Sequence of chain 2.A:
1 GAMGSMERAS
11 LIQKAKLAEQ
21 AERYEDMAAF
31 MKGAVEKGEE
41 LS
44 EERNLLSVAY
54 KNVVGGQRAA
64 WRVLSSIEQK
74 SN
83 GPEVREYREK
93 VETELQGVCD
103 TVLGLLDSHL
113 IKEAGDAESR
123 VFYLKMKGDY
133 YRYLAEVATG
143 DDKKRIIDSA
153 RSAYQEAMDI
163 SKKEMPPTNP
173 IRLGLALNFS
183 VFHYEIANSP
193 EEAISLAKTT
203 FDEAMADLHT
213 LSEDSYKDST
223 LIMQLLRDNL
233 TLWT

Binding-site contacts:
Ligand atom O contacts residue LYS127 of chain 2.A at 3.3 Å (salt-bridge).
Ligand atom CB contacts residue TRP235 of chain 2.A at 3.7 Å (hydrophobic).
Ligand atom N contacts residue ASN231 of chain 2.A at 2.8 Å (h-bond).
Ligand atom CE2 contacts residue 0AW1 of chain 2.D at 3.5 Å.
Ligand atom NE1 contacts residue 0AW1 of chain 2.D at 3.9 Å.
Ligand atom P contacts residue ARG134 of chain 2.A at 3.8 Å.
Ligand atom CG contacts residue LYS54 of chain 2.A at 3.4 Å.
Ligand atom O1P contacts residue ARG61 of chain 2.A at 3.0 Å (salt-bridge).
Ligand atom O2P contacts residue LYS54 of chain 2.A at 3.0 Å (salt-bridge).
Ligand atom O contacts residue VAL183 of chain 2.A at 3.4 Å.
Ligand atom CB contacts residue LYS54 of chain 2.A at 3.5 Å.
Ligand atom O contacts residue ASN231 of chain 2.A at 3.0 Å (h-bond).
Ligand atom O2P contacts residue ARG61 of chain 2.A at 2.8 Å (salt-bridge).
Ligand atom CB contacts residue ASN231 of chain 2.A at 3.8 Å.
Ligand atom C contacts residue LEU179 of chain 2.A at 3.6 Å (hydrophobic).
Ligand atom N contacts residue ASN180 of chain 2.A at 2.8 Å (h-bond).
Ligand atom CA contacts residue LYS54 of chain 2.A at 3.9 Å.
Ligand atom N contacts residue LEU179 of chain 2.A at 3.5 Å.
Ligand atom P contacts residue LYS54 of chain 2.A at 3.9 Å.
Ligand atom C contacts residue ASN231 of chain 2.A at 3.6 Å.
Ligand atom CB contacts residue LEU179 of chain 2.A at 3.7 Å (hydrophobic).
Ligand atom CZ2 contacts residue 0AW1 of chain 2.D at 3.0 Å.
Ligand atom CA contacts residue ASN180 of chain 2.A at 3.8 Å.
Ligand atom O3P contacts residue LYS54 of chain 2.A at 3.5 Å.
Ligand atom C contacts residue ASN180 of chain 2.A at 3.5 Å.
Ligand atom CA contacts residue ASN180 of chain 2.A at 3.4 Å.
Ligand atom CB contacts residue ASN231 of chain 2.A at 3.3 Å.
Ligand atom O1P contacts residue ARG134 of chain 2.A at 2.8 Å (salt-bridge).
Ligand atom O3P contacts residue ARG134 of chain 2.A at 2.9 Å (salt-bridge).
Ligand atom CA contacts residue LEU179 of chain 2.A at 3.8 Å (hydrophobic).
Ligand atom P contacts residue ARG61 of chain 2.A at 3.7 Å.
Ligand atom O contacts residue LEU179 of chain 2.A at 3.8 Å.
Ligand atom O contacts residue ASN180 of chain 2.A at 3.4 Å (h-bond).
Ligand atom CH2 contacts residue 0AW1 of chain 2.D at 3.5 Å.
Ligand atom CB contacts residue ASN180 of chain 2.A at 3.3 Å.
Ligand atom O3P contacts residue TYR135 of chain 2.A at 2.7 Å (h-bond).
Ligand atom CG contacts residue GLU187 of chain 2.A at 3.6 Å.
Ligand atom CD contacts residue GLU187 of chain 2.A at 3.4 Å.
Ligand atom CA contacts residue ASN231 of chain 2.A at 3.8 Å.
Ligand atom CA contacts residue ASN231 of chain 2.A at 3.4 Å.

The small molecule below binds the protein below.
Small molecule (SMILES): NC(=[NH2+])NCCC[C@@H](C=O)NC(=O)[C@H](Cc1c[nH]c2ccccc12)NC(=O)[C@H](COP(=O)(O)O)NC(=O)[C@H](CO)NC(=O)[C@@H]1CCCN1C(=O)[C@@H](N)CCCNC(N)=[NH2+]